Binding-site contacts:
Ligand atom C5 contacts residue THR31 of chain 1.B at 4.5 Å.
Ligand atom C8 contacts residue GLY32 of chain 1.B at 3.6 Å.
Ligand atom N2 contacts residue THR124 of chain 1.C at 3.2 Å (h-bond).
Ligand atom C8 contacts residue ALA123 of chain 1.C at 3.8 Å (hydrophobic).
Ligand atom O7 contacts residue LYS154 of chain 1.C at 4.3 Å.
Ligand atom C8 contacts residue VAL171 of chain 1.C at 3.9 Å (hydrophobic).
Ligand atom C7 contacts residue THR124 of chain 1.C at 4.2 Å.
Ligand atom C6 contacts residue VAL171 of chain 1.C at 4.0 Å (hydrophobic).
Ligand atom O5 contacts residue ASN125 of chain 1.C at 4.3 Å.
Ligand atom C8 contacts residue GLY33 of chain 1.B at 4.2 Å.
Ligand atom C3 contacts residue GLY32 of chain 1.B at 4.4 Å.
Ligand atom C4 contacts residue ASN122 of chain 1.C at 4.3 Å.
Ligand atom C3 contacts residue ASN125 of chain 1.C at 4.4 Å.
Ligand atom C7 contacts residue ASN122 of chain 1.C at 3.8 Å.
Ligand atom C6 contacts residue THR31 of chain 1.B at 4.1 Å.
Ligand atom O3 contacts residue THR31 of chain 1.B at 3.5 Å.
Ligand atom C2 contacts residue ASN122 of chain 1.C at 2.5 Å.
Ligand atom C7 contacts residue GLY32 of chain 1.B at 3.8 Å.
Ligand atom O7 contacts residue GLY32 of chain 1.B at 4.2 Å.
Ligand atom O7 contacts residue ASN122 of chain 1.C at 4.1 Å.
Ligand atom N2 contacts residue GLY32 of chain 1.B at 4.2 Å.
Ligand atom C3 contacts residue THR124 of chain 1.C at 3.8 Å.
Ligand atom C5 contacts residue ASN125 of chain 1.C at 4.2 Å.
Ligand atom C6 contacts residue VAL127 of chain 1.C at 3.7 Å (hydrophobic).
Ligand atom N2 contacts residue ASN122 of chain 1.C at 3.0 Å (h-bond).
Ligand atom O6 contacts residue VAL127 of chain 1.C at 3.8 Å.
Ligand atom O5 contacts residue THR31 of chain 1.B at 3.8 Å.
Ligand atom C2 contacts residue THR124 of chain 1.C at 3.8 Å.
Ligand atom O5 contacts residue ASN122 of chain 1.C at 2.4 Å (h-bond).
Ligand atom C8 contacts residue PHE104 of chain 1.B at 3.6 Å (hydrophobic).
Ligand atom O5 contacts residue VAL127 of chain 1.C at 3.5 Å.
Ligand atom O3 contacts residue GLY32 of chain 1.B at 3.6 Å.
Ligand atom C1 contacts residue ASN125 of chain 1.C at 4.3 Å.
Ligand atom C5 contacts residue VAL127 of chain 1.C at 4.2 Å (hydrophobic).
Ligand atom C1 contacts residue THR124 of chain 1.C at 3.9 Å.
Ligand atom C3 contacts residue ASN122 of chain 1.C at 3.9 Å.
Ligand atom C5 contacts residue ASN122 of chain 1.C at 3.7 Å.
Ligand atom C8 contacts residue THR124 of chain 1.C at 4.2 Å.
Ligand atom C4 contacts residue THR31 of chain 1.B at 4.2 Å.
Ligand atom C1 contacts residue ASN122 of chain 1.C at 1.5 Å.

This protein binds this small molecule.
Small molecule (SMILES): CC(=O)N[C@H]1[C@H](O[C@H]2[C@H](O)[C@@H](NC(C)=O)CO[C@@H]2CO)O[C@H](CO)[C@@H](O[C@@H]2O[C@H](CO)[C@@H](O)[C@H](O)[C@@H]2O)[C@@H]1O

Sequence of chain 1.C:
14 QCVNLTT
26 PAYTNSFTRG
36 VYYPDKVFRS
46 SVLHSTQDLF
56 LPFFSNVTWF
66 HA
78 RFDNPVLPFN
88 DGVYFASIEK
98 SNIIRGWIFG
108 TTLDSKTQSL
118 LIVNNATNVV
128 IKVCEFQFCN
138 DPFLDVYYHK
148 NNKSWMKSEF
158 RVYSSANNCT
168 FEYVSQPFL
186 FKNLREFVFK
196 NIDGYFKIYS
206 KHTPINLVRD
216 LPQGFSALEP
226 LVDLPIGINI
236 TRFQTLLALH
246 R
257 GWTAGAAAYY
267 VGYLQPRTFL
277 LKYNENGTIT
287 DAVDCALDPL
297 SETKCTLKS

Sequence of chain 1.B:
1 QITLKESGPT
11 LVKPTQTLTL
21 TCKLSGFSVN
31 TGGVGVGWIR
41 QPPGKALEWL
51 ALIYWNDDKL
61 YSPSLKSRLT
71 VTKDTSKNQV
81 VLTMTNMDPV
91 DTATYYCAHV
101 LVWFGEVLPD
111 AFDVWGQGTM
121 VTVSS